Sequence of chain 1.A:
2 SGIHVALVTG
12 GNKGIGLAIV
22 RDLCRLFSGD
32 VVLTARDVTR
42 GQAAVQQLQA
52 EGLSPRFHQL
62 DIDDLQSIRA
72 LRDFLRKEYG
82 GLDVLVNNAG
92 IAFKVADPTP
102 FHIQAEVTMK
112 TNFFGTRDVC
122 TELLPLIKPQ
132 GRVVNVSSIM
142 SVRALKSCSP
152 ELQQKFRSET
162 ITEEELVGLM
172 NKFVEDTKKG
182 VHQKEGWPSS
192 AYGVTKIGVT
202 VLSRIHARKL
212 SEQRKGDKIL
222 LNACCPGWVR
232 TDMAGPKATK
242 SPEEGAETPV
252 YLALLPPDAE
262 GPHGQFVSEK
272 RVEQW

Binding-site contacts:
Ligand atom O33 contacts residue NDP1 of chain 1.K at 3.0 Å.
Ligand atom C18 contacts residue TRP229 of chain 1.A at 3.9 Å (hydrophobic).
Ligand atom C19 contacts residue PE51 of chain 1.L at 3.6 Å.
Ligand atom N5 contacts residue TRP229 of chain 1.A at 3.7 Å.
Ligand atom C7 contacts residue TRP229 of chain 1.A at 3.8 Å (hydrophobic).
Ligand atom C30 contacts residue PE51 of chain 1.L at 3.6 Å.
Ligand atom N5 contacts residue ILE140 of chain 1.A at 3.9 Å.
Ligand atom C26 contacts residue MET234 of chain 1.A at 3.8 Å (hydrophobic).
Ligand atom N1 contacts residue GLY228 of chain 1.A at 3.5 Å (h-bond).
Ligand atom N1 contacts residue TRP229 of chain 1.A at 3.7 Å.
Ligand atom C29 contacts residue PE51 of chain 1.L at 3.7 Å.
Ligand atom C29 contacts residue SER139 of chain 1.A at 3.6 Å.
Ligand atom C18 contacts residue PE51 of chain 1.L at 3.9 Å.
Ligand atom C28 contacts residue SER139 of chain 1.A at 3.8 Å.
Ligand atom N15 contacts residue TRP229 of chain 1.A at 3.6 Å (h-bond).
Ligand atom C20 contacts residue PE51 of chain 1.L at 3.8 Å.
Ligand atom O33 contacts residue TYR193 of chain 1.A at 2.5 Å (h-bond).
Ligand atom C29 contacts residue TYR193 of chain 1.A at 3.3 Å (hydrophobic).
Ligand atom C26 contacts residue PE51 of chain 1.L at 3.5 Å.
Ligand atom N11 contacts residue TRP229 of chain 1.A at 3.8 Å.
Ligand atom C26 contacts residue NDP1 of chain 1.K at 3.4 Å.
Ligand atom C28 contacts residue PE51 of chain 1.L at 3.8 Å.
Ligand atom C26 contacts residue TYR193 of chain 1.A at 3.4 Å (hydrophobic).
Ligand atom C4 contacts residue MET141 of chain 1.A at 3.6 Å (hydrophobic).
Ligand atom C13 contacts residue TRP229 of chain 1.A at 3.4 Å (hydrophobic).
Ligand atom C30 contacts residue NDP1 of chain 1.K at 3.6 Å.
Ligand atom N11 contacts residue MET141 of chain 1.A at 3.8 Å.
Ligand atom C4 contacts residue TRP229 of chain 1.A at 3.5 Å (hydrophobic).
Ligand atom O33 contacts residue SER139 of chain 1.A at 2.5 Å (h-bond).
Ligand atom N15 contacts residue MET141 of chain 1.A at 3.7 Å.
Ligand atom C2 contacts residue TRP229 of chain 1.A at 3.6 Å (hydrophobic).
Ligand atom N1 contacts residue NDP1 of chain 1.K at 3.6 Å.
Ligand atom C27 contacts residue NDP1 of chain 1.K at 3.6 Å.
Ligand atom C27 contacts residue PE51 of chain 1.L at 3.8 Å.
Ligand atom C28 contacts residue NDP1 of chain 1.K at 3.6 Å.
Ligand atom C29 contacts residue NDP1 of chain 1.K at 3.3 Å.
Ligand atom C13 contacts residue MET141 of chain 1.A at 3.6 Å (hydrophobic).
Ligand atom C21 contacts residue TRP229 of chain 1.A at 3.7 Å (hydrophobic).
Ligand atom C7 contacts residue MET141 of chain 1.A at 3.7 Å (hydrophobic).
Ligand atom C27 contacts residue TRP229 of chain 1.A at 3.7 Å (hydrophobic).

The protein below binds the small molecule below.
Small molecule (SMILES): CC(C)(C)n1nc(-c2cccc(O)c2)c2c(N)ncnc21